Binding-site contacts:
Ligand atom C2 contacts residue ASN1074 of chain 1.A at 2.5 Å.
Ligand atom O5 contacts residue ASN1074 of chain 1.A at 2.4 Å (h-bond).
Ligand atom O6 contacts residue ALA706 of chain 1.A at 4.4 Å.
Ligand atom C4 contacts residue ASN1074 of chain 1.A at 4.2 Å.
Ligand atom C3 contacts residue ASN1074 of chain 1.A at 3.8 Å.
Ligand atom C5 contacts residue ASN1074 of chain 1.A at 3.7 Å.
Ligand atom O7 contacts residue ASN1074 of chain 1.A at 3.4 Å (h-bond).
Ligand atom C8 contacts residue ASN1074 of chain 1.A at 4.0 Å.
Ligand atom C7 contacts residue ASN1074 of chain 1.A at 3.5 Å.
Ligand atom N2 contacts residue ASN1074 of chain 1.A at 2.9 Å (h-bond).
Ligand atom C1 contacts residue ASN1074 of chain 1.A at 1.4 Å.

Sequence of chain 1.A:
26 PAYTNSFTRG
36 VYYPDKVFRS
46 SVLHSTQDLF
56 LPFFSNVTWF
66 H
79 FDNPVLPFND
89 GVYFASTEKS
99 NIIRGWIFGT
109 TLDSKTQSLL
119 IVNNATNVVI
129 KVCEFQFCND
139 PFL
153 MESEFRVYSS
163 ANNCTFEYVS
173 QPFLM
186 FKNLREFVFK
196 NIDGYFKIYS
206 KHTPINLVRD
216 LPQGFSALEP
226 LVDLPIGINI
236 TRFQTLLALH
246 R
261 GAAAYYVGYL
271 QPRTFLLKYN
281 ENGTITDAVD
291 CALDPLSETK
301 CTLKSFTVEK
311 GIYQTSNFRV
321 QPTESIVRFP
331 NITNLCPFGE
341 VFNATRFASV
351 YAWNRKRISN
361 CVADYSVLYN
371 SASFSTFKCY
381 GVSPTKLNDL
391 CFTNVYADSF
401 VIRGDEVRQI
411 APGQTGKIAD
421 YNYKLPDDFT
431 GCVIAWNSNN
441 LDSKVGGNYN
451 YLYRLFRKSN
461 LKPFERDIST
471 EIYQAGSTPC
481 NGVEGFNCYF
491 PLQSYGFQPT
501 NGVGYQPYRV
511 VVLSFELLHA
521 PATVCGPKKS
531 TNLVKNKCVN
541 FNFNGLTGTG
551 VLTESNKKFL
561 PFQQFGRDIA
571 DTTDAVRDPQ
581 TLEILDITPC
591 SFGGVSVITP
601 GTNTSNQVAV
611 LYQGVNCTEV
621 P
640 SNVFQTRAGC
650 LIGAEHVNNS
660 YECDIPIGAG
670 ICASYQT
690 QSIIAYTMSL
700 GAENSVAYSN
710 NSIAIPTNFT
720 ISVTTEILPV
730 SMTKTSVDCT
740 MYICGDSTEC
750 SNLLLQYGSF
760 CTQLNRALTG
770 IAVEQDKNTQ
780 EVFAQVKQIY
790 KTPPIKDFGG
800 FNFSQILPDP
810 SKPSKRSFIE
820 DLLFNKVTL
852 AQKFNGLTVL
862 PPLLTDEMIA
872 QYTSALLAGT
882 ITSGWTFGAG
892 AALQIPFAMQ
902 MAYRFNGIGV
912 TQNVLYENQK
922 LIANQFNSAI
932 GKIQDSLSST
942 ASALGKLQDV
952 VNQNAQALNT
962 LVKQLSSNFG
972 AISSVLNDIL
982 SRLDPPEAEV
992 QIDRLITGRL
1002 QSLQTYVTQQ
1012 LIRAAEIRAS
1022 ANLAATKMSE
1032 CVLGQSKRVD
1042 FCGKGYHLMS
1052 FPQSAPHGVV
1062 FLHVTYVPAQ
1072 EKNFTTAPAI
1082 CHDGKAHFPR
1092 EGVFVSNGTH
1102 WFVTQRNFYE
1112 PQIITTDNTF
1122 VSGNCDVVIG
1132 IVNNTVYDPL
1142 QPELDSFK

A protein and the small-molecule ligand that binds it are described below.
Small molecule (SMILES): CC(=O)N[C@@H]1[C@@H](O)[C@H](O)[C@@H](CO)O[C@H]1O